Sequence of chain 1.A:
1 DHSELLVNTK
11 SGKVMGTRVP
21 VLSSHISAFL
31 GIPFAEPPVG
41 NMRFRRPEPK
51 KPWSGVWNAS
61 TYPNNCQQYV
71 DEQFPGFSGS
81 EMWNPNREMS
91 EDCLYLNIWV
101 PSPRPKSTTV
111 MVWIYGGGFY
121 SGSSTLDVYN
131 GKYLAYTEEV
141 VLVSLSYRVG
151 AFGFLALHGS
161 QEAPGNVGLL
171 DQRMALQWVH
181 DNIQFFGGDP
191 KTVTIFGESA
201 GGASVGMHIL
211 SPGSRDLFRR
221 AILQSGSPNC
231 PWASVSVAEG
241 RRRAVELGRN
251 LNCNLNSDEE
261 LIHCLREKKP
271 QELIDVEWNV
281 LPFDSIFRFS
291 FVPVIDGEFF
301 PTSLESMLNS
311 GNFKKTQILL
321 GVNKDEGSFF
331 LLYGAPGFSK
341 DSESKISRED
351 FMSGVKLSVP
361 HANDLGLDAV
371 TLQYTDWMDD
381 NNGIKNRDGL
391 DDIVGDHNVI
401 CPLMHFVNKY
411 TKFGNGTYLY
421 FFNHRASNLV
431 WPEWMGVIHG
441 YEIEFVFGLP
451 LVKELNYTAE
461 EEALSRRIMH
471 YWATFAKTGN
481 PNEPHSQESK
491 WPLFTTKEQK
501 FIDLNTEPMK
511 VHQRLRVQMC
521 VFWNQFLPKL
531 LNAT

Binding-site contacts:
Ligand atom C3 contacts residue SER60 of chain 1.A at 4.2 Å.
Ligand atom N2 contacts residue SER60 of chain 1.A at 4.4 Å.
Ligand atom C5 contacts residue THR61 of chain 1.A at 4.3 Å.
Ligand atom C2 contacts residue SER60 of chain 1.A at 4.2 Å.
Ligand atom C1 contacts residue ASN58 of chain 1.A at 1.4 Å.
Ligand atom C3 contacts residue ASN58 of chain 1.A at 3.8 Å.
Ligand atom N2 contacts residue ASN58 of chain 1.A at 3.1 Å (h-bond).
Ligand atom C7 contacts residue ASN58 of chain 1.A at 3.4 Å.
Ligand atom C8 contacts residue ASN58 of chain 1.A at 4.1 Å.
Ligand atom C1 contacts residue SER60 of chain 1.A at 3.3 Å.
Ligand atom C2 contacts residue ASN58 of chain 1.A at 2.6 Å.
Ligand atom C4 contacts residue ASN58 of chain 1.A at 4.3 Å.
Ligand atom O7 contacts residue ASN58 of chain 1.A at 3.8 Å.
Ligand atom C5 contacts residue ASN58 of chain 1.A at 3.7 Å.
Ligand atom C5 contacts residue SER60 of chain 1.A at 4.5 Å.
Ligand atom O5 contacts residue ASN58 of chain 1.A at 2.3 Å (h-bond).
Ligand atom O5 contacts residue SER60 of chain 1.A at 4.0 Å.

This protein binds this small molecule.
Small molecule (SMILES): CC(=O)N[C@@H]1[C@@H](O)[C@H](O)[C@@H](CO)O[C@H]1O